A protein and the small-molecule ligand that binds it are described below.
Small molecule (SMILES): CC(=O)N[C@@H]1[C@@H](O)[C@H](O)[C@@H](CO)O[C@H]1O

Binding-site contacts:
Ligand atom C5 contacts residue ASN279 of chain 1.A at 3.7 Å.
Ligand atom C3 contacts residue ASN279 of chain 1.A at 3.8 Å.
Ligand atom N2 contacts residue ASN279 of chain 1.A at 2.9 Å (h-bond).
Ligand atom C4 contacts residue ASN279 of chain 1.A at 4.2 Å.
Ligand atom O5 contacts residue ASN279 of chain 1.A at 2.4 Å (h-bond).
Ligand atom C7 contacts residue ASN279 of chain 1.A at 4.1 Å.
Ligand atom C1 contacts residue ASN279 of chain 1.A at 1.4 Å.
Ligand atom C2 contacts residue ASN279 of chain 1.A at 2.5 Å.

Sequence of chain 1.A:
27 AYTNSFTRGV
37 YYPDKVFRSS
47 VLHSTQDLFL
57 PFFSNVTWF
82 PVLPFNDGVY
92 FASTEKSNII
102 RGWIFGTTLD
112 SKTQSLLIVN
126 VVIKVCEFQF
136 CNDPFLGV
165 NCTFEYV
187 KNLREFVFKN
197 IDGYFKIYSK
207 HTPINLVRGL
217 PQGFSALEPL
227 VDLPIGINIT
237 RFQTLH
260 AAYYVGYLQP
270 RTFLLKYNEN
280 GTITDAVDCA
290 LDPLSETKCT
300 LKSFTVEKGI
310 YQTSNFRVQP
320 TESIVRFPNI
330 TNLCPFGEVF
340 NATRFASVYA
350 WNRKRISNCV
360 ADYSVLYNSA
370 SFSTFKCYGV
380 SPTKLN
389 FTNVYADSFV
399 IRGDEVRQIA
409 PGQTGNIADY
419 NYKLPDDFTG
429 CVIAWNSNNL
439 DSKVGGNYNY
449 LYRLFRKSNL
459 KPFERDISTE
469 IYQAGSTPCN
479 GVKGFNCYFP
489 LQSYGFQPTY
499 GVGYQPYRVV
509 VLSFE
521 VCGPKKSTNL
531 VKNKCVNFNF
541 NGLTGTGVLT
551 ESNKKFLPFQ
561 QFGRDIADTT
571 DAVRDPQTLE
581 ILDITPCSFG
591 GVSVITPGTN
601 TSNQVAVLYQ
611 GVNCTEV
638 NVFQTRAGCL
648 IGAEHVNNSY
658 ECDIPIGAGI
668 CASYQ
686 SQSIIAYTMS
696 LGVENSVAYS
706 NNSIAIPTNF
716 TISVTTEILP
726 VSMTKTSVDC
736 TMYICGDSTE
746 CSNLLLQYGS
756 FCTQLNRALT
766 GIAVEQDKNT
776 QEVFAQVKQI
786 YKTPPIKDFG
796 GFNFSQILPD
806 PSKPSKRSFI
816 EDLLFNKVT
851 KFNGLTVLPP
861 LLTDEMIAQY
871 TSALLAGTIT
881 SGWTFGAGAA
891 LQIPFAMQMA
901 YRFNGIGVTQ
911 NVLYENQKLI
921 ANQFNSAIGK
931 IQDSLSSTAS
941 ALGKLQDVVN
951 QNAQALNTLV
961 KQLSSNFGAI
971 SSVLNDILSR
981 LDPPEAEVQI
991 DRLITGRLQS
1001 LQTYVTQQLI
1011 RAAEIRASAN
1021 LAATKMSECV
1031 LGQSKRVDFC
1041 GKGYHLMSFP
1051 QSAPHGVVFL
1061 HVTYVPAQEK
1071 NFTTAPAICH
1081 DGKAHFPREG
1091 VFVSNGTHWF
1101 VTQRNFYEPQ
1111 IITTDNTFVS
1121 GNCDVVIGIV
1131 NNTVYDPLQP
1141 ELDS